Sequence of chain 1.B:
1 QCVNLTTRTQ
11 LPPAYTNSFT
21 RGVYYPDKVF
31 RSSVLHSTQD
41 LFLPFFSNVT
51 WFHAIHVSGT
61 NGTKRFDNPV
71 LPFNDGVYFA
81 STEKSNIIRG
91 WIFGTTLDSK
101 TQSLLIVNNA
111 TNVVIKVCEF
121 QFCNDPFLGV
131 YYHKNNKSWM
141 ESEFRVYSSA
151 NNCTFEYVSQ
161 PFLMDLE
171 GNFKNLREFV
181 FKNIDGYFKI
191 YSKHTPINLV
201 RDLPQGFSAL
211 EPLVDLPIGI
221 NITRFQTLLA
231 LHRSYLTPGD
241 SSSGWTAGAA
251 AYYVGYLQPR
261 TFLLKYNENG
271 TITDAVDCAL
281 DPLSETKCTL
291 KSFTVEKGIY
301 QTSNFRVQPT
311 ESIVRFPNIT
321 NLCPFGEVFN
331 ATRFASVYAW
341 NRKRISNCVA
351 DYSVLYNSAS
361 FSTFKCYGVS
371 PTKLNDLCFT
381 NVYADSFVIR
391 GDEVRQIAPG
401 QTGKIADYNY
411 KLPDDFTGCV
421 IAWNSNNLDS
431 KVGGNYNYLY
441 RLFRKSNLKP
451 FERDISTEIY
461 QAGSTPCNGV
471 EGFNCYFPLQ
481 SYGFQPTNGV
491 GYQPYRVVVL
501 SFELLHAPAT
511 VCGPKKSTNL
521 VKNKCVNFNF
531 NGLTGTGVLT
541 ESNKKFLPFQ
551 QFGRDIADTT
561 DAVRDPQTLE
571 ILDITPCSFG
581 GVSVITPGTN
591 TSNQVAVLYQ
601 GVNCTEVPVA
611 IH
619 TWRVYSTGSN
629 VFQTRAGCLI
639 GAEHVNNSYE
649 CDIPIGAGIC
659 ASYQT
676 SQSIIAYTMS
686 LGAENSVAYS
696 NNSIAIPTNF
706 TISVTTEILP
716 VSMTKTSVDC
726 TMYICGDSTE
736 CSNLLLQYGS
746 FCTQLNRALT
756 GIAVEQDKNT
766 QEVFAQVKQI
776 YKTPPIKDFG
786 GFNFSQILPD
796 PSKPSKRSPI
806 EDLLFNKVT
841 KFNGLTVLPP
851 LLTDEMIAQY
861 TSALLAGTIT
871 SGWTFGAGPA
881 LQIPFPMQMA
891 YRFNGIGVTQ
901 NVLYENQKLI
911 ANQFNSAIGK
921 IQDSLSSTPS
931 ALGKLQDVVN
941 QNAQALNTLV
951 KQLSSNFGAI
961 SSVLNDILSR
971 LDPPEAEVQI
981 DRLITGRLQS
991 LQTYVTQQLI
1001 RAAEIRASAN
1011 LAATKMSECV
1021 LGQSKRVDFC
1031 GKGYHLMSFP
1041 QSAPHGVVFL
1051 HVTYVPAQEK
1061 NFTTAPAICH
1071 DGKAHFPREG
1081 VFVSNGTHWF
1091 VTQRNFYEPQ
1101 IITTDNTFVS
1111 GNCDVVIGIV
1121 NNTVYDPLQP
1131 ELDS

Binding-site contacts:
Ligand atom C2 contacts residue ASN704 of chain 1.B at 2.5 Å.
Ligand atom C7 contacts residue ASN704 of chain 1.B at 3.2 Å.
Ligand atom O5 contacts residue GLN1058 of chain 1.B at 4.3 Å.
Ligand atom C5 contacts residue ASN704 of chain 1.B at 3.6 Å.
Ligand atom C1 contacts residue ASN704 of chain 1.B at 1.4 Å.
Ligand atom C8 contacts residue ASN704 of chain 1.B at 3.9 Å.
Ligand atom C3 contacts residue ASN704 of chain 1.B at 3.8 Å.
Ligand atom C4 contacts residue ASN704 of chain 1.B at 4.2 Å.
Ligand atom O7 contacts residue GLN1058 of chain 1.B at 4.1 Å.
Ligand atom O6 contacts residue GLN913 of chain 1.B at 3.7 Å.
Ligand atom O5 contacts residue ASN704 of chain 1.B at 2.4 Å (h-bond).
Ligand atom O7 contacts residue ASN704 of chain 1.B at 3.1 Å (h-bond).
Ligand atom N2 contacts residue ASN704 of chain 1.B at 2.9 Å (h-bond).
Ligand atom C8 contacts residue THR703 of chain 1.B at 4.1 Å.

The small molecule below binds the protein below.
Small molecule (SMILES): CC(=O)N[C@@H]1[C@@H](O)[C@H](O)[C@@H](CO)O[C@H]1O